The protein below binds the small molecule below.
Small molecule (SMILES): CC(C)C[C@H](NC(=O)[C@@H](NC(=O)[C@H](CC(N)=O)NC(=O)[C@@H]1CCCN1C(=O)CNC(=O)[C@H](CC(C)C)NC(=O)[C@H](Cc1ccc(O)cc1)NC(=O)[C@@H]1CCCN1C(=O)[C@@H](N)Cc1ccc(O)cc1)[C@@H](C)O)C(=O)O

Sequence of chain 1.A:
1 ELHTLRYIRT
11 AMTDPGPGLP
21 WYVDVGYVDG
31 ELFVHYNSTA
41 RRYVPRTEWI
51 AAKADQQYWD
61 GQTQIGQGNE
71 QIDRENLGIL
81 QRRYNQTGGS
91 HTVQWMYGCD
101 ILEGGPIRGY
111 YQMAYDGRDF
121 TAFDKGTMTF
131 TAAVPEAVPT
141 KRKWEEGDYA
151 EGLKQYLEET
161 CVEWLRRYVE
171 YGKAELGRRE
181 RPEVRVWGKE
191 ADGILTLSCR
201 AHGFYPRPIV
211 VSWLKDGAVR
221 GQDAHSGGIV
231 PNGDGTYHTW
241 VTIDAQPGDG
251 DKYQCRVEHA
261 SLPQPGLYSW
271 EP

Binding-site contacts:
Ligand atom CD2 contacts residue MET113 of chain 1.A at 3.4 Å (hydrophobic).
Ligand atom CA contacts residue TYR168 of chain 1.A at 3.6 Å (hydrophobic).
Ligand atom OH contacts residue GLN62 of chain 1.A at 3.6 Å (h-bond).
Ligand atom OH contacts residue GLY61 of chain 1.A at 3.3 Å.
Ligand atom N contacts residue TYR7 of chain 1.A at 2.7 Å (h-bond).
Ligand atom O contacts residue TRP144 of chain 1.A at 3.3 Å.
Ligand atom N contacts residue ASN76 of chain 1.A at 3.4 Å (h-bond).
Ligand atom CE2 contacts residue ILE65 of chain 1.A at 3.3 Å (hydrophobic).
Ligand atom N contacts residue TYR97 of chain 1.A at 3.5 Å (h-bond).
Ligand atom CG contacts residue TYR43 of chain 1.A at 3.4 Å (hydrophobic).
Ligand atom O contacts residue TYR111 of chain 1.A at 3.6 Å.
Ligand atom CG2 contacts residue GLU75 of chain 1.A at 3.5 Å.
Ligand atom CG contacts residue TYR149 of chain 1.A at 3.5 Å (hydrophobic).
Ligand atom CE2 contacts residue LEU153 of chain 1.A at 3.6 Å (hydrophobic).
Ligand atom CB contacts residue TRP164 of chain 1.A at 3.4 Å (hydrophobic).
Ligand atom CD contacts residue GLN62 of chain 1.A at 3.3 Å.
Ligand atom CG contacts residue TRP144 of chain 1.A at 3.3 Å (hydrophobic).
Ligand atom CD contacts residue TRP144 of chain 1.A at 3.5 Å (hydrophobic).
Ligand atom OXT contacts residue THR140 of chain 1.A at 3.2 Å (h-bond).
Ligand atom CB contacts residue TYR97 of chain 1.A at 3.6 Å (hydrophobic).
Ligand atom OXT contacts residue LYS143 of chain 1.A at 2.8 Å (salt-bridge).
Ligand atom C contacts residue ARG83 of chain 1.A at 3.5 Å.
Ligand atom CG2 contacts residue ILE72 of chain 1.A at 3.4 Å (hydrophobic).
Ligand atom O contacts residue LYS143 of chain 1.A at 3.2 Å (salt-bridge).
Ligand atom CD2 contacts residue ASN76 of chain 1.A at 3.5 Å.
Ligand atom CA contacts residue ILE72 of chain 1.A at 3.6 Å (hydrophobic).
Ligand atom ND2 contacts residue TYR149 of chain 1.A at 3.3 Å (h-bond).
Ligand atom OH contacts residue GLY152 of chain 1.A at 3.5 Å.
Ligand atom N contacts residue TYR168 of chain 1.A at 2.8 Å (h-bond).
Ligand atom CB contacts residue TYR149 of chain 1.A at 3.5 Å (hydrophobic).
Ligand atom O contacts residue TYR156 of chain 1.A at 2.7 Å (h-bond).
Ligand atom C contacts residue LYS143 of chain 1.A at 3.3 Å.
Ligand atom CA contacts residue ASN76 of chain 1.A at 3.5 Å.
Ligand atom CD1 contacts residue TYR156 of chain 1.A at 3.6 Å (hydrophobic).
Ligand atom CB contacts residue TYR149 of chain 1.A at 3.5 Å (hydrophobic).
Ligand atom O contacts residue TRP144 of chain 1.A at 3.6 Å (h-bond).
Ligand atom OXT contacts residue ARG83 of chain 1.A at 2.7 Å (salt-bridge).
Ligand atom O contacts residue ARG83 of chain 1.A at 3.5 Å (salt-bridge).
Ligand atom CA contacts residue TYR7 of chain 1.A at 3.4 Å (hydrophobic).
Ligand atom O contacts residue ILE79 of chain 1.A at 3.4 Å.